Sequence of chain 1.FB:
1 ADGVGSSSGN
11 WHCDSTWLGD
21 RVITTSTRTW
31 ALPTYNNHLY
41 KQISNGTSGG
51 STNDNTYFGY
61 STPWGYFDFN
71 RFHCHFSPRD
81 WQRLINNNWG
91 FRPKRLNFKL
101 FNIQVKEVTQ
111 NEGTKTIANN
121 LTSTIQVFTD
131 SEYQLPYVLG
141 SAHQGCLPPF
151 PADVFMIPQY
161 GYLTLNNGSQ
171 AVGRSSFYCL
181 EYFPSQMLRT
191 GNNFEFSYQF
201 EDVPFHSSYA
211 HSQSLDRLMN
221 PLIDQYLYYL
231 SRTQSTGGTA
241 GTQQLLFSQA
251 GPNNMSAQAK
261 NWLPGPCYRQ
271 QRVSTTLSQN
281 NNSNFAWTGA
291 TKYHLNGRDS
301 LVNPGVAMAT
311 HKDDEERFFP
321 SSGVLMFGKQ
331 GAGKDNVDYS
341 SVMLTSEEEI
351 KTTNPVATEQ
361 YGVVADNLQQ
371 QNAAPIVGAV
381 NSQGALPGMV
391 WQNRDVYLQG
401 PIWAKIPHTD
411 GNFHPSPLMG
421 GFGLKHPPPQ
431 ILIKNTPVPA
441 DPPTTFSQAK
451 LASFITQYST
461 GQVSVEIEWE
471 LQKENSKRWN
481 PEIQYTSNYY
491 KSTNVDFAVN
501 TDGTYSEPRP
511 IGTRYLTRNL

Binding-site contacts:
Ligand atom C3 contacts residue ASN254 of chain 1.FB at 4.1 Å.
Ligand atom C1 contacts residue TRP287 of chain 1.GB at 3.8 Å (hydrophobic).
Ligand atom O3 contacts residue ASN254 of chain 1.FB at 3.8 Å.
Ligand atom C4 contacts residue TRP287 of chain 1.GB at 3.4 Å (hydrophobic).
Ligand atom O2 contacts residue ASN254 of chain 1.FB at 4.0 Å.
Ligand atom O3 contacts residue TRP287 of chain 1.GB at 3.8 Å.
Ligand atom O2 contacts residue ASN55 of chain 1.GB at 3.5 Å (h-bond).
Ligand atom O2 contacts residue SER256 of chain 1.FB at 4.0 Å.
Ligand atom C5 contacts residue TRP287 of chain 1.GB at 3.9 Å (hydrophobic).
Ligand atom O4 contacts residue TRP287 of chain 1.GB at 2.1 Å.
Ligand atom O5 contacts residue TRP287 of chain 1.GB at 3.3 Å.
Ligand atom C3 contacts residue TRP287 of chain 1.GB at 4.3 Å (hydrophobic).
Ligand atom O1 contacts residue TRP287 of chain 1.GB at 3.0 Å (h-bond).
Ligand atom O3 contacts residue ALA257 of chain 1.FB at 4.5 Å.
Ligand atom C2 contacts residue TRP287 of chain 1.GB at 3.8 Å (hydrophobic).
Ligand atom C6 contacts residue TRP287 of chain 1.GB at 3.8 Å (hydrophobic).
Ligand atom O2 contacts residue THR52 of chain 1.GB at 4.4 Å.

A small-molecule ligand and the protein it binds are described below.
Small molecule (SMILES): OC[C@H]1O[C@@H](O)[C@H](O)[C@@H](O)[C@H]1O

Sequence of chain 1.GB:
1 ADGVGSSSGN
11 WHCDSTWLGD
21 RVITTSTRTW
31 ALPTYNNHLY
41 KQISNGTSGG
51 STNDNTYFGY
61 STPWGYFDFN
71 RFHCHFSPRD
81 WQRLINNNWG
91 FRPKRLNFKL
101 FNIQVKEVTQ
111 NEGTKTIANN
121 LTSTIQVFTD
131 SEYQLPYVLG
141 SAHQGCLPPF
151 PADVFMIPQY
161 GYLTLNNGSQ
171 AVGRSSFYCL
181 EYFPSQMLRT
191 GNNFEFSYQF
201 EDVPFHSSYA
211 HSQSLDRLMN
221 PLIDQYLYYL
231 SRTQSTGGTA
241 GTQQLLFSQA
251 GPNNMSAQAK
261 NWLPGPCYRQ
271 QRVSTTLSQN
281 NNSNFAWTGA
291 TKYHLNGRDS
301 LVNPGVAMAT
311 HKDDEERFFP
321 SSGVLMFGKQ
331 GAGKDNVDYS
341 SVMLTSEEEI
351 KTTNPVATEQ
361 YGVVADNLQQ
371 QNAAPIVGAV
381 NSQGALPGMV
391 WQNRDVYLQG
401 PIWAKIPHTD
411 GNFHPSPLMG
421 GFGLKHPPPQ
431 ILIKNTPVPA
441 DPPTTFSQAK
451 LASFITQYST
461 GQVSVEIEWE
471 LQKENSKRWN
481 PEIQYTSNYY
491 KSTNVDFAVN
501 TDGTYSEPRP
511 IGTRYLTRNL